Binding-site contacts:
Ligand atom O contacts residue TYR58 of chain 1.A at 3.5 Å (h-bond).
Ligand atom NH2 contacts residue GLY96 of chain 1.B at 2.8 Å (h-bond).
Ligand atom CB contacts residue THR97 of chain 1.B at 3.6 Å.
Ligand atom CB contacts residue HIS98 of chain 1.B at 3.6 Å.
Ligand atom NH1 contacts residue ASP31 of chain 1.B at 3.2 Å (salt-bridge).
Ligand atom OD1 contacts residue ARG101 of chain 1.B at 3.3 Å.
Ligand atom CZ contacts residue SER49 of chain 1.A at 3.7 Å.
Ligand atom OE2 contacts residue ARG101 of chain 1.B at 2.9 Å (salt-bridge).
Ligand atom CZ contacts residue ASP31 of chain 1.B at 3.6 Å.
Ligand atom CB contacts residue TYR98 of chain 1.A at 3.4 Å (hydrophobic).
Ligand atom CD2 contacts residue TYR98 of chain 1.A at 3.3 Å (hydrophobic).
Ligand atom NE contacts residue TYR37 of chain 1.B at 3.5 Å.
Ligand atom CD contacts residue SER49 of chain 1.A at 3.6 Å.
Ligand atom OD1 contacts residue TYR98 of chain 1.A at 3.6 Å.
Ligand atom O contacts residue ARG51 of chain 1.A at 3.2 Å (salt-bridge).
Ligand atom CE1 contacts residue THR97 of chain 1.B at 3.2 Å.
Ligand atom OD2 contacts residue TRP94 of chain 1.B at 3.0 Å (h-bond).
Ligand atom NE2 contacts residue ASP31 of chain 1.B at 3.3 Å (salt-bridge).
Ligand atom CG contacts residue SER105 of chain 1.A at 3.5 Å.
Ligand atom O contacts residue ARG51 of chain 1.A at 3.0 Å (salt-bridge).
Ligand atom C contacts residue ARG51 of chain 1.A at 3.1 Å.
Ligand atom CG contacts residue TYR98 of chain 1.A at 3.5 Å (hydrophobic).
Ligand atom CZ contacts residue TYR37 of chain 1.B at 3.5 Å (hydrophobic).
Ligand atom CZ contacts residue MET33 of chain 1.A at 3.6 Å (hydrophobic).
Ligand atom CD contacts residue TYR37 of chain 1.B at 3.5 Å (hydrophobic).
Ligand atom CA contacts residue GLY96 of chain 1.B at 3.4 Å.
Ligand atom N contacts residue ARG101 of chain 1.B at 3.0 Å (salt-bridge).
Ligand atom OD1 contacts residue SER105 of chain 1.A at 2.5 Å (h-bond).
Ligand atom CE2 contacts residue ARG101 of chain 1.B at 3.6 Å.
Ligand atom CE1 contacts residue GLY32 of chain 1.A at 3.6 Å.
Ligand atom O contacts residue ARG51 of chain 1.A at 3.2 Å (salt-bridge).
Ligand atom CB contacts residue GLY96 of chain 1.B at 3.4 Å.
Ligand atom OE2 contacts residue SER49 of chain 1.A at 2.6 Å (h-bond).
Ligand atom NH2 contacts residue ASP31 of chain 1.B at 3.1 Å (salt-bridge).
Ligand atom OD2 contacts residue SER105 of chain 1.A at 3.0 Å (h-bond).
Ligand atom CE2 contacts residue TYR98 of chain 1.A at 3.5 Å (hydrophobic).
Ligand atom CE1 contacts residue ILE50 of chain 1.A at 3.5 Å (hydrophobic).
Ligand atom N contacts residue GLY96 of chain 1.B at 3.5 Å (h-bond).
Ligand atom OE1 contacts residue PHE99 of chain 1.B at 3.5 Å.
Ligand atom OD2 contacts residue SER104 of chain 1.A at 3.5 Å.

The protein below binds the small molecule below.
Small molecule (SMILES): C[C@H](NC(=O)[C@@H]([NH3+])CC(=O)O)C(=O)N[C@@H](CCC(=O)O)C(=O)N[C@@H](Cc1ccccc1)C(=O)N[C@@H](CCCNC(N)=[NH2+])C(=O)N[C@H](C=O)CC1=CNCN1

Sequence of chain 1.A:
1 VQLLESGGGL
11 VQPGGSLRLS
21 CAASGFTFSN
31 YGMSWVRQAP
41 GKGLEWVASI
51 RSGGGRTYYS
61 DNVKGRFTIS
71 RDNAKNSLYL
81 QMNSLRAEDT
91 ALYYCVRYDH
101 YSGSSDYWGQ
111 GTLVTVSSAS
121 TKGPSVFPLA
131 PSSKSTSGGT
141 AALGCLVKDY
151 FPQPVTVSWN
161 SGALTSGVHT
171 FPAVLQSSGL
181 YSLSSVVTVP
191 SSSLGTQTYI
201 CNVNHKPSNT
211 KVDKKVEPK

Sequence of chain 1.B:
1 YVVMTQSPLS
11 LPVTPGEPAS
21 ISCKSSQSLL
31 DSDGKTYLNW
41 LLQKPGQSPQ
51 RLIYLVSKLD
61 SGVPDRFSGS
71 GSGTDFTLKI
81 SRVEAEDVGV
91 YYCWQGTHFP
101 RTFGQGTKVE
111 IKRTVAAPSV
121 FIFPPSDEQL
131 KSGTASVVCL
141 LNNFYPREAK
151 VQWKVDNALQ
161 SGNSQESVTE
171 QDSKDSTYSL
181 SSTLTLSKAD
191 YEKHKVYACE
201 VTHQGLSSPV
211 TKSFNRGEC